The protein below binds the small molecule below.
Small molecule (SMILES): O=P(O)(O)OC[C@H]1O[C@](O)(COP(=O)(O)O)[C@@H](O)[C@@H]1O

Binding-site contacts:
Ligand atom O6P contacts residue THR419 of chain 1.D at 2.3 Å (h-bond).
Ligand atom O5P contacts residue LYS420 of chain 1.D at 3.3 Å (salt-bridge).
Ligand atom O3P contacts residue PRO504 of chain 1.D at 2.5 Å (h-bond).
Ligand atom O5P contacts residue SER421 of chain 1.D at 2.6 Å (h-bond).
Ligand atom O4 contacts residue THR509 of chain 1.D at 3.3 Å (h-bond).
Ligand atom O3P contacts residue LYS420 of chain 1.D at 2.9 Å.
Ligand atom O4P contacts residue GLY507 of chain 1.D at 3.2 Å.
Ligand atom P2 contacts residue THR419 of chain 1.D at 3.4 Å.
Ligand atom O3P contacts residue GLY505 of chain 1.D at 3.0 Å (h-bond).
Ligand atom O6 contacts residue SER506 of chain 1.D at 3.5 Å (h-bond).
Ligand atom P2 contacts residue LYS420 of chain 1.D at 3.7 Å.
Ligand atom C4 contacts residue THR509 of chain 1.D at 3.7 Å.
Ligand atom O4 contacts residue PHE508 of chain 1.D at 2.6 Å (h-bond).
Ligand atom O5P contacts residue SER506 of chain 1.D at 3.0 Å (h-bond).
Ligand atom O3 contacts residue ARG503 of chain 1.D at 2.9 Å (salt-bridge).
Ligand atom C6 contacts residue THR509 of chain 1.D at 3.5 Å.
Ligand atom C6 contacts residue THR419 of chain 1.D at 3.7 Å.
Ligand atom C6 contacts residue LEU418 of chain 1.D at 3.5 Å (hydrophobic).
Ligand atom O1P contacts residue TRP469 of chain 1.D at 2.9 Å (h-bond).
Ligand atom O4P contacts residue SER506 of chain 1.D at 2.9 Å (h-bond).
Ligand atom O1P contacts residue ARG476 of chain 1.D at 2.9 Å (salt-bridge).
Ligand atom O6P contacts residue SER424 of chain 1.D at 3.0 Å (h-bond).
Ligand atom O5P contacts residue THR419 of chain 1.D at 3.6 Å (h-bond).
Ligand atom O4 contacts residue SER506 of chain 1.D at 3.6 Å.
Ligand atom P2 contacts residue SER421 of chain 1.D at 3.7 Å.
Ligand atom O6 contacts residue THR419 of chain 1.D at 3.6 Å.
Ligand atom O3 contacts residue GLY501 of chain 1.D at 2.9 Å.
Ligand atom O2P contacts residue ARG476 of chain 1.D at 2.6 Å (salt-bridge).
Ligand atom O4P contacts residue SER424 of chain 1.D at 3.6 Å.
Ligand atom O5 contacts residue LEU418 of chain 1.D at 3.6 Å.
Ligand atom O6 contacts residue LYS420 of chain 1.D at 3.1 Å (salt-bridge).
Ligand atom P1 contacts residue PRO504 of chain 1.D at 3.5 Å.
Ligand atom O4 contacts residue GLY507 of chain 1.D at 3.6 Å.
Ligand atom P2 contacts residue SER506 of chain 1.D at 3.3 Å.
Ligand atom O6P contacts residue ARG423 of chain 1.D at 3.7 Å.
Ligand atom P1 contacts residue ARG476 of chain 1.D at 3.7 Å.
Ligand atom O2P contacts residue LYS420 of chain 1.D at 3.8 Å.
Ligand atom O2 contacts residue GLY501 of chain 1.D at 3.2 Å (h-bond).
Ligand atom O1 contacts residue PRO504 of chain 1.D at 3.4 Å (h-bond).
Ligand atom C3 contacts residue ARG503 of chain 1.D at 3.8 Å.

Sequence of chain 1.D:
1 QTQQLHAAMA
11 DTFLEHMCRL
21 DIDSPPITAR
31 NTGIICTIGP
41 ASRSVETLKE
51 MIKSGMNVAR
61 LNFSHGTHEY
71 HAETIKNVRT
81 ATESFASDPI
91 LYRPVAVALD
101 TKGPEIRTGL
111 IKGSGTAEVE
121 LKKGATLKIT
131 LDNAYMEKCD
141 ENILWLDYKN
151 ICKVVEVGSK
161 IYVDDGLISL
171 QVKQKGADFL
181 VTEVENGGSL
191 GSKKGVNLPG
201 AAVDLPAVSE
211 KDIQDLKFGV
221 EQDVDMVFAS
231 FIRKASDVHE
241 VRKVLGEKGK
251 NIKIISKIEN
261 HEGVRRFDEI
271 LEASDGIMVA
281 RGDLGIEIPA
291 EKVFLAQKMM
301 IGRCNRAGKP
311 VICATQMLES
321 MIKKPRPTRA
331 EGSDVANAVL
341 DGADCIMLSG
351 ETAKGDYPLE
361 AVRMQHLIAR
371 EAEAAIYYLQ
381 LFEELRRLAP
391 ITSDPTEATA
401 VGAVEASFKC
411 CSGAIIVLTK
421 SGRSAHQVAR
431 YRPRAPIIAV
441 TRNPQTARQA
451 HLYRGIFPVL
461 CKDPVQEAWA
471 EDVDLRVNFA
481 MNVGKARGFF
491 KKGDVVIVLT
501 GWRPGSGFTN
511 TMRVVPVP